Sequence of chain 3.B:
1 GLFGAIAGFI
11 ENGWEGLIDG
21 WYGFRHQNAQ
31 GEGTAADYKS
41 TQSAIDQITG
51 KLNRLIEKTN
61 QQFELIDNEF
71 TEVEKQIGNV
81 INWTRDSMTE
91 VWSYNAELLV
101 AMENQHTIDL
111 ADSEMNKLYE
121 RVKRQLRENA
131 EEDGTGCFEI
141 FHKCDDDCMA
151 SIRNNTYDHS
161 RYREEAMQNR

Binding-site contacts:
Ligand atom C3 contacts residue ASN82 of chain 3.B at 3.8 Å.
Ligand atom O6 contacts residue ARG291 of chain 3.A at 4.3 Å.
Ligand atom C8 contacts residue GLU72 of chain 3.B at 3.4 Å.
Ligand atom C4 contacts residue ASN82 of chain 3.B at 4.2 Å.
Ligand atom C8 contacts residue LYS75 of chain 3.B at 3.9 Å.
Ligand atom O3 contacts residue GLU72 of chain 3.B at 3.8 Å.
Ligand atom O7 contacts residue GLU69 of chain 3.B at 3.9 Å.
Ligand atom N2 contacts residue GLY78 of chain 3.B at 4.4 Å.
Ligand atom C2 contacts residue ASN82 of chain 3.B at 2.4 Å.
Ligand atom C8 contacts residue ARG291 of chain 3.A at 4.1 Å.
Ligand atom C7 contacts residue GLU72 of chain 3.B at 3.6 Å.
Ligand atom O7 contacts residue ASN79 of chain 3.B at 3.5 Å (h-bond).
Ligand atom C7 contacts residue ASN79 of chain 3.B at 3.6 Å.
Ligand atom N2 contacts residue ASN82 of chain 3.B at 2.9 Å (h-bond).
Ligand atom O5 contacts residue ASN82 of chain 3.B at 2.3 Å (h-bond).
Ligand atom O7 contacts residue ASN82 of chain 3.B at 4.3 Å.
Ligand atom N2 contacts residue ASN79 of chain 3.B at 4.5 Å.
Ligand atom C8 contacts residue ASN79 of chain 3.B at 3.2 Å.
Ligand atom C5 contacts residue ASN82 of chain 3.B at 3.6 Å.
Ligand atom C7 contacts residue GLU69 of chain 3.B at 4.1 Å.
Ligand atom N2 contacts residue GLU72 of chain 3.B at 4.1 Å.
Ligand atom C8 contacts residue GLU69 of chain 3.B at 3.8 Å.
Ligand atom C3 contacts residue GLU72 of chain 3.B at 4.3 Å.
Ligand atom O7 contacts residue GLU72 of chain 3.B at 4.1 Å.
Ligand atom C7 contacts residue ASN82 of chain 3.B at 3.8 Å.
Ligand atom C8 contacts residue GLY78 of chain 3.B at 3.8 Å.
Ligand atom C1 contacts residue ASN82 of chain 3.B at 1.4 Å.

Sequence of chain 3.A:
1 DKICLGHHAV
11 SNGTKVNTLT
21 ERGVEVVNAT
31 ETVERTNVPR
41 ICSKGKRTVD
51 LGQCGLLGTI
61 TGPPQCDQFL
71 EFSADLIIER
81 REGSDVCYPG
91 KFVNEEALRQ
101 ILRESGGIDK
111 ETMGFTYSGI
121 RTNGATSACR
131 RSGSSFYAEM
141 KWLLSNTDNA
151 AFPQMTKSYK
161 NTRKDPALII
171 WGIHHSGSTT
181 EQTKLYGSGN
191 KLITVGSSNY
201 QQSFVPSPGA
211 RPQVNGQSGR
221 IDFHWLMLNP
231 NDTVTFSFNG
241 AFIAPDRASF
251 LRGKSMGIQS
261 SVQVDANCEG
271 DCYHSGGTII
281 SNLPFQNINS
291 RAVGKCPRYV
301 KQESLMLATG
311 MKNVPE

This small molecule binds to this protein.
Small molecule (SMILES): CC(=O)N[C@H]1[C@H](O[C@H]2[C@H](O)[C@@H](NC(C)=O)CO[C@@H]2CO)O[C@H](CO)[C@@H](O)[C@@H]1O